Sequence of chain 1.CA:
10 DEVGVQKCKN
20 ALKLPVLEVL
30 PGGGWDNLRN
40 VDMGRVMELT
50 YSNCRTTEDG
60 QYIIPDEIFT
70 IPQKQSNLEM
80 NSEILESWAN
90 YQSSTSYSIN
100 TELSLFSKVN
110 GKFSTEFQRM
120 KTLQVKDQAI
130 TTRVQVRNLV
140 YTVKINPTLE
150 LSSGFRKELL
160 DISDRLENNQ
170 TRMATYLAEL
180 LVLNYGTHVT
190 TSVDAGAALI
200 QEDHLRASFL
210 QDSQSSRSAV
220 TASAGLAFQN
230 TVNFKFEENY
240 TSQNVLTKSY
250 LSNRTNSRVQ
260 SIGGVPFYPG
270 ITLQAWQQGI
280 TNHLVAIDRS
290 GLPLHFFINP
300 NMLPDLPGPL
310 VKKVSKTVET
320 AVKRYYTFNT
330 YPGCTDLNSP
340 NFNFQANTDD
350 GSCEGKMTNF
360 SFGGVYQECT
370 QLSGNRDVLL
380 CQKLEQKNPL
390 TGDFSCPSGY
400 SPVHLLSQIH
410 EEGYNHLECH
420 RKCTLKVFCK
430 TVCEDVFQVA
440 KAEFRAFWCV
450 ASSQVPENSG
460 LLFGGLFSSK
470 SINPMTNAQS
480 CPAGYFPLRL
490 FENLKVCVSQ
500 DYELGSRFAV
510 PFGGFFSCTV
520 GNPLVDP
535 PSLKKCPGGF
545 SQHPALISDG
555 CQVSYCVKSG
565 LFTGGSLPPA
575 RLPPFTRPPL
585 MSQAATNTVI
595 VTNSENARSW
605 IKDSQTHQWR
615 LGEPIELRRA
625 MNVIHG

This protein binds this small molecule.
Small molecule (SMILES): CC(=O)N[C@@H]1[C@@H](O)[C@H](O)[C@@H](CO)O[C@H]1O

Binding-site contacts:
Ligand atom C1 contacts residue ASN168 of chain 1.DA at 1.4 Å.
Ligand atom O7 contacts residue LEU416 of chain 1.CA at 3.9 Å.
Ligand atom C5 contacts residue ASN168 of chain 1.DA at 3.7 Å.
Ligand atom C7 contacts residue LEU416 of chain 1.CA at 3.9 Å (hydrophobic).
Ligand atom C2 contacts residue ASN168 of chain 1.DA at 2.5 Å.
Ligand atom N2 contacts residue LEU416 of chain 1.CA at 4.3 Å.
Ligand atom C8 contacts residue ASP434 of chain 1.CA at 3.8 Å.
Ligand atom O7 contacts residue ASN168 of chain 1.DA at 3.1 Å (h-bond).
Ligand atom C3 contacts residue ASN168 of chain 1.DA at 3.8 Å.
Ligand atom O5 contacts residue ASN168 of chain 1.DA at 2.4 Å (h-bond).
Ligand atom C4 contacts residue ASN168 of chain 1.DA at 4.2 Å.
Ligand atom C8 contacts residue LEU416 of chain 1.CA at 4.1 Å (hydrophobic).
Ligand atom N2 contacts residue ASN168 of chain 1.DA at 2.9 Å (h-bond).
Ligand atom C7 contacts residue ASN168 of chain 1.DA at 3.2 Å.
Ligand atom C8 contacts residue ASN168 of chain 1.DA at 4.4 Å.
Ligand atom O3 contacts residue LEU416 of chain 1.CA at 4.0 Å.

Sequence of chain 1.DA:
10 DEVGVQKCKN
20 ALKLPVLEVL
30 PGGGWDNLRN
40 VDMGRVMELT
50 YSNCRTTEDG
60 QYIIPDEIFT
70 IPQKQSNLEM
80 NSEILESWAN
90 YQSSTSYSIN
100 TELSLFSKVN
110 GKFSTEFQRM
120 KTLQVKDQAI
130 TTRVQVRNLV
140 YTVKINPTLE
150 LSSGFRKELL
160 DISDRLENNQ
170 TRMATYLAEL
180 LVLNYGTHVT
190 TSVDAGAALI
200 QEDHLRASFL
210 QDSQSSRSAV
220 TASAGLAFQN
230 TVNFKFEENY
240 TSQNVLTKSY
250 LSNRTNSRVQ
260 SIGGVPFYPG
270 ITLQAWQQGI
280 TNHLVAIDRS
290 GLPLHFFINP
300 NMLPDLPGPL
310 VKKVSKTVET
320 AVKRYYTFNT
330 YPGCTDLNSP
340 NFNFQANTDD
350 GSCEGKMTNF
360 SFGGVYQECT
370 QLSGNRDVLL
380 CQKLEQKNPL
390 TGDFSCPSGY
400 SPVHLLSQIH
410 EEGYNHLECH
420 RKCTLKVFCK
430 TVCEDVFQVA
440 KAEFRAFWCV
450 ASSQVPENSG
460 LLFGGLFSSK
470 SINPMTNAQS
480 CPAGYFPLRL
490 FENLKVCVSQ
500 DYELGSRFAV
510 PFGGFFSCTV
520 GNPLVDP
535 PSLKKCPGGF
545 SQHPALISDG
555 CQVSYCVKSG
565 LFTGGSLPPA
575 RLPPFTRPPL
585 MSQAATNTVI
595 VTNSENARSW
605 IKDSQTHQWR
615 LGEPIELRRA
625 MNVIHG